Binding-site contacts:
Ligand atom N2 contacts residue ASN269 of chain 1.B at 2.9 Å (h-bond).
Ligand atom C4 contacts residue ASN269 of chain 1.B at 4.2 Å.
Ligand atom C7 contacts residue ASN269 of chain 1.B at 3.6 Å.
Ligand atom C5 contacts residue ASN269 of chain 1.B at 3.7 Å.
Ligand atom O5 contacts residue ASN269 of chain 1.B at 2.4 Å (h-bond).
Ligand atom C1 contacts residue ASN269 of chain 1.B at 1.4 Å.
Ligand atom O7 contacts residue ASN269 of chain 1.B at 4.0 Å.
Ligand atom C3 contacts residue ASN269 of chain 1.B at 3.8 Å.
Ligand atom C2 contacts residue ASN269 of chain 1.B at 2.5 Å.

A protein and the small-molecule ligand that binds it are described below.
Small molecule (SMILES): CC(=O)N[C@@H]1[C@@H](O)[C@H](O)[C@@H](CO)O[C@H]1O

Sequence of chain 1.B:
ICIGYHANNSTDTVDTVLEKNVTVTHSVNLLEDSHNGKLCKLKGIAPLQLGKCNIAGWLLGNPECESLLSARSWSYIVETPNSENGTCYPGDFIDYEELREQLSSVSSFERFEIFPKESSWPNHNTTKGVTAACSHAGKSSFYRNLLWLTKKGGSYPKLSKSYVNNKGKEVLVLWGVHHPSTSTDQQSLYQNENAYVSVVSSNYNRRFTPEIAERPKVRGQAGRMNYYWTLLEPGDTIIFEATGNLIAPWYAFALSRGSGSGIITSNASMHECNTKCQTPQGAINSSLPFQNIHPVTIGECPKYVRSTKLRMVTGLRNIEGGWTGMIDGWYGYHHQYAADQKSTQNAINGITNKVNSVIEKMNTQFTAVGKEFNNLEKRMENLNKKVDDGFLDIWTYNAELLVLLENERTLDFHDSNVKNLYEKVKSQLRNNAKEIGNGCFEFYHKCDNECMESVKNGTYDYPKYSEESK